This protein binds this small molecule.
Small molecule (SMILES): CC(=O)N[C@@H]1[C@@H](O)[C@H](O)[C@@H](CO)O[C@H]1O

Binding-site contacts:
Ligand atom C2 contacts residue SER491 of chain 1.B at 4.1 Å.
Ligand atom N2 contacts residue ASN489 of chain 1.B at 2.9 Å (h-bond).
Ligand atom C5 contacts residue SER491 of chain 1.B at 4.3 Å.
Ligand atom C4 contacts residue ASN489 of chain 1.B at 4.1 Å.
Ligand atom C7 contacts residue ASN489 of chain 1.B at 3.2 Å.
Ligand atom C1 contacts residue ASN489 of chain 1.B at 1.4 Å.
Ligand atom C1 contacts residue SER491 of chain 1.B at 3.9 Å.
Ligand atom O5 contacts residue SER490 of chain 1.B at 4.4 Å.
Ligand atom O5 contacts residue ASN489 of chain 1.B at 2.2 Å (h-bond).
Ligand atom C2 contacts residue ASN489 of chain 1.B at 2.4 Å.
Ligand atom C4 contacts residue SER491 of chain 1.B at 4.5 Å.
Ligand atom C5 contacts residue ASN489 of chain 1.B at 3.5 Å.
Ligand atom C3 contacts residue ASN489 of chain 1.B at 3.7 Å.
Ligand atom O7 contacts residue ASN489 of chain 1.B at 3.1 Å (h-bond).
Ligand atom C8 contacts residue ASN489 of chain 1.B at 4.3 Å.
Ligand atom O6 contacts residue SER491 of chain 1.B at 3.7 Å.
Ligand atom O5 contacts residue SER491 of chain 1.B at 3.3 Å.

Sequence of chain 1.B:
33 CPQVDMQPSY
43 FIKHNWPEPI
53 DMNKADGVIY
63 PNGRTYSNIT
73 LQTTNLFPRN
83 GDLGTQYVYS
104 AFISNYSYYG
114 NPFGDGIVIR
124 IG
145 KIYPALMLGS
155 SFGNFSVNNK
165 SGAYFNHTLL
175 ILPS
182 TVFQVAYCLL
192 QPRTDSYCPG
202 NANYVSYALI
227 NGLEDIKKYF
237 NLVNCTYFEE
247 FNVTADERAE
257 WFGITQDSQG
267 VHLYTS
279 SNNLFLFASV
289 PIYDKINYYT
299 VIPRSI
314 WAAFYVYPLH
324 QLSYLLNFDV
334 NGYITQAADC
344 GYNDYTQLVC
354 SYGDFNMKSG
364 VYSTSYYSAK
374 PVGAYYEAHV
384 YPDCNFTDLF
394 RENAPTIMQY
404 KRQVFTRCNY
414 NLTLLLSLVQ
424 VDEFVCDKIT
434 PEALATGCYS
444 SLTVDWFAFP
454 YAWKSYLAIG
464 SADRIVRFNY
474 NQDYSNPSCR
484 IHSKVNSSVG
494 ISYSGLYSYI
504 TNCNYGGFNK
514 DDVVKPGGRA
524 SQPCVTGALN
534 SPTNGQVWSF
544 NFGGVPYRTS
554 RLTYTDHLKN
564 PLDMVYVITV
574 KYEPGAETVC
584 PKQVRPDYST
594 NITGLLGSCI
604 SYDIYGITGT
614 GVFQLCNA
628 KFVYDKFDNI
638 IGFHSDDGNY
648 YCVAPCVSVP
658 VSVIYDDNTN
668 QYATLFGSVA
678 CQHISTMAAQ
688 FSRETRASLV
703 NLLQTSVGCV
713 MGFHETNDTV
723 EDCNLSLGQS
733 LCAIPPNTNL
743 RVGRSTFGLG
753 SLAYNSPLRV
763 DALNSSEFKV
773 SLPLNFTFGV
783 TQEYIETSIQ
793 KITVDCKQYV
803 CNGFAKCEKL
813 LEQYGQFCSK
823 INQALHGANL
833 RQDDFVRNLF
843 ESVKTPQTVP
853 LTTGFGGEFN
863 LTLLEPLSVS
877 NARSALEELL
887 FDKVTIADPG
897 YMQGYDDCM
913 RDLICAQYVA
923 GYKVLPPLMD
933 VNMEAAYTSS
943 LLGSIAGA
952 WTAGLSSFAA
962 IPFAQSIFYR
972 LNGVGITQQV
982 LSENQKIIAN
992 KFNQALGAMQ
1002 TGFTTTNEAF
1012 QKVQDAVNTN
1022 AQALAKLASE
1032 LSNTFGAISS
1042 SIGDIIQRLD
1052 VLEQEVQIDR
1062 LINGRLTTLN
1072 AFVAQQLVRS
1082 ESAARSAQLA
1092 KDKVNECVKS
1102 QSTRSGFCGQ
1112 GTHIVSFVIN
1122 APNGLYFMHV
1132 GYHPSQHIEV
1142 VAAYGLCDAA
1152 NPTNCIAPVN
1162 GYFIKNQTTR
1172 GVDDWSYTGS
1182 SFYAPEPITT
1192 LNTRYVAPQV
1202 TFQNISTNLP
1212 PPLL